This protein binds this small molecule.
Small molecule (SMILES): CC(=O)N[C@@H]1[C@@H](O)[C@H](O)[C@@H](CO)O[C@H]1O

Binding-site contacts:
Ligand atom C4 contacts residue ASN69 of chain 2.B at 4.2 Å.
Ligand atom C1 contacts residue ASN69 of chain 2.B at 1.4 Å.
Ligand atom C8 contacts residue ASN69 of chain 2.B at 4.0 Å.
Ligand atom O7 contacts residue ASN69 of chain 2.B at 4.5 Å.
Ligand atom C2 contacts residue ASN69 of chain 2.B at 2.5 Å.
Ligand atom C7 contacts residue ASN69 of chain 2.B at 3.8 Å.
Ligand atom C5 contacts residue ASN69 of chain 2.B at 3.7 Å.
Ligand atom N2 contacts residue ASN69 of chain 2.B at 2.9 Å (h-bond).
Ligand atom C1 contacts residue THR71 of chain 2.B at 4.2 Å.
Ligand atom C3 contacts residue ASN69 of chain 2.B at 3.8 Å.
Ligand atom O5 contacts residue ASN69 of chain 2.B at 2.4 Å (h-bond).

Sequence of chain 2.B:
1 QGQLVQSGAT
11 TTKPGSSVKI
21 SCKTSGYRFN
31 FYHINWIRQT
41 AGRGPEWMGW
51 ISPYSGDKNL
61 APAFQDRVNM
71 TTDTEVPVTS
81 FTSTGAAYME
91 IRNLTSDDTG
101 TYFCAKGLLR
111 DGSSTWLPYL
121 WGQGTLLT